Binding-site contacts:
Ligand atom C1 contacts residue ASN204 of chain 1.H at 1.4 Å.
Ligand atom C8 contacts residue SER244 of chain 1.H at 3.2 Å.
Ligand atom C7 contacts residue ASN204 of chain 1.H at 3.1 Å.
Ligand atom C8 contacts residue ASN204 of chain 1.H at 4.3 Å.
Ligand atom O7 contacts residue ASN204 of chain 1.H at 3.0 Å (h-bond).
Ligand atom C2 contacts residue ASN204 of chain 1.H at 2.4 Å.
Ligand atom O6 contacts residue ASN204 of chain 1.H at 4.2 Å.
Ligand atom C4 contacts residue ASN204 of chain 1.H at 4.2 Å.
Ligand atom C5 contacts residue ASN204 of chain 1.H at 3.6 Å.
Ligand atom N2 contacts residue ASN204 of chain 1.H at 2.8 Å (h-bond).
Ligand atom C8 contacts residue GLU245 of chain 1.H at 4.0 Å.
Ligand atom N2 contacts residue THR206 of chain 1.H at 4.1 Å.
Ligand atom C1 contacts residue THR206 of chain 1.H at 4.0 Å.
Ligand atom O5 contacts residue ASN204 of chain 1.H at 2.4 Å (h-bond).
Ligand atom C3 contacts residue ASN204 of chain 1.H at 3.7 Å.

Sequence of chain 1.H:
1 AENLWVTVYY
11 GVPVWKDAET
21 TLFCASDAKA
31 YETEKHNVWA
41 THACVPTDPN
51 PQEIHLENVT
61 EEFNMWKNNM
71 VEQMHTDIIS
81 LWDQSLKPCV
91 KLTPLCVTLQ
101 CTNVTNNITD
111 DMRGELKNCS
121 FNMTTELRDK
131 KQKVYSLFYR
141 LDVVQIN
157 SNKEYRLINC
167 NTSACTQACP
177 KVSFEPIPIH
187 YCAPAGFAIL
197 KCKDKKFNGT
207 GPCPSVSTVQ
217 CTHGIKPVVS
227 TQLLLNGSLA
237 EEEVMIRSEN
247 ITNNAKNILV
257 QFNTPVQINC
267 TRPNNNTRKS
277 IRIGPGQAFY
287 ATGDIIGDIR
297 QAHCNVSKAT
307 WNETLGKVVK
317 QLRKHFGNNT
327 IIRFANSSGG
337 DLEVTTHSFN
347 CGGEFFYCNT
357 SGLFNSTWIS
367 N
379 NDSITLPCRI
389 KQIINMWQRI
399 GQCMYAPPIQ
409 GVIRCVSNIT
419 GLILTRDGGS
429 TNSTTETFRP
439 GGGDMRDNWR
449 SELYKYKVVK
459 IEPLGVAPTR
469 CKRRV

A protein and the small-molecule ligand that binds it are described below.
Small molecule (SMILES): CC(=O)N[C@H]1[C@H](O[C@H]2[C@H](O)[C@@H](NC(C)=O)CO[C@@H]2CO)O[C@H](CO)[C@@H](O)[C@@H]1O